This small molecule binds to this protein.
Small molecule (SMILES): Nc1ncnc2c1ncn2[C@H]1C[C@H](O)[C@@H](CO[P](=O)(O)O[P](=O)(O)OP(=O)(O)O)O1

Binding-site contacts:
Ligand atom O1B contacts residue ASP623 of chain 1.A at 2.9 Å (salt-bridge).
Ligand atom O4' contacts residue THR622 of chain 1.A at 3.5 Å.
Ligand atom O3G contacts residue ARG482 of chain 1.A at 2.7 Å (salt-bridge).
Ligand atom O3' contacts residue TYR416 of chain 1.A at 2.9 Å (h-bond).
Ligand atom C2 contacts residue ASN564 of chain 1.A at 3.5 Å.
Ligand atom O1G contacts residue LEU412 of chain 1.A at 3.5 Å (h-bond).
Ligand atom O2B contacts residue LYS560 of chain 1.A at 3.7 Å.
Ligand atom O1B contacts residue CA1 of chain 1.E at 2.3 Å.
Ligand atom PG contacts residue SER414 of chain 1.A at 3.6 Å.
Ligand atom O1A contacts residue CA1 of chain 1.E at 3.8 Å.
Ligand atom C3' contacts residue ASN564 of chain 1.A at 3.7 Å.
Ligand atom O3A contacts residue LYS560 of chain 1.A at 3.1 Å (salt-bridge).
Ligand atom PG contacts residue ARG482 of chain 1.A at 3.7 Å.
Ligand atom O1B contacts residue LEU415 of chain 1.A at 3.1 Å (h-bond).
Ligand atom O3B contacts residue SER414 of chain 1.A at 3.4 Å (h-bond).
Ligand atom O1G contacts residue CA1 of chain 1.E at 2.2 Å.
Ligand atom O2A contacts residue LYS560 of chain 1.A at 2.7 Å (salt-bridge).
Ligand atom O3A contacts residue ASP623 of chain 1.A at 3.7 Å.
Ligand atom O1A contacts residue CA1 of chain 1.F at 2.3 Å.
Ligand atom PA contacts residue ASP623 of chain 1.A at 3.7 Å.
Ligand atom PA contacts residue CA1 of chain 1.F at 3.8 Å.
Ligand atom O3' contacts residue LEU415 of chain 1.A at 3.4 Å (h-bond).
Ligand atom O1G contacts residue ASP411 of chain 1.A at 3.0 Å (salt-bridge).
Ligand atom C4' contacts residue THR622 of chain 1.A at 3.7 Å.
Ligand atom PG contacts residue CA1 of chain 1.E at 3.5 Å.
Ligand atom O3B contacts residue LYS560 of chain 1.A at 3.5 Å.
Ligand atom PA contacts residue LYS560 of chain 1.A at 3.5 Å.
Ligand atom O2B contacts residue ASN564 of chain 1.A at 3.5 Å (h-bond).
Ligand atom O3A contacts residue CA1 of chain 1.E at 3.4 Å.
Ligand atom O1A contacts residue ASP623 of chain 1.A at 2.9 Å (salt-bridge).
Ligand atom C5' contacts residue ASP623 of chain 1.A at 3.4 Å.
Ligand atom O2G contacts residue ARG482 of chain 1.A at 2.9 Å (salt-bridge).
Ligand atom PB contacts residue CA1 of chain 1.E at 3.3 Å.
Ligand atom O3G contacts residue LYS560 of chain 1.A at 3.3 Å (salt-bridge).
Ligand atom C2' contacts residue TYR416 of chain 1.A at 3.4 Å (hydrophobic).
Ligand atom O3' contacts residue ASN564 of chain 1.A at 3.6 Å.
Ligand atom O1B contacts residue LEU412 of chain 1.A at 3.1 Å (h-bond).
Ligand atom O2G contacts residue SER414 of chain 1.A at 2.8 Å (h-bond).
Ligand atom O1B contacts residue SER414 of chain 1.A at 3.3 Å (h-bond).
Ligand atom PB contacts residue SER414 of chain 1.A at 3.7 Å.

Sequence of chain 1.A:
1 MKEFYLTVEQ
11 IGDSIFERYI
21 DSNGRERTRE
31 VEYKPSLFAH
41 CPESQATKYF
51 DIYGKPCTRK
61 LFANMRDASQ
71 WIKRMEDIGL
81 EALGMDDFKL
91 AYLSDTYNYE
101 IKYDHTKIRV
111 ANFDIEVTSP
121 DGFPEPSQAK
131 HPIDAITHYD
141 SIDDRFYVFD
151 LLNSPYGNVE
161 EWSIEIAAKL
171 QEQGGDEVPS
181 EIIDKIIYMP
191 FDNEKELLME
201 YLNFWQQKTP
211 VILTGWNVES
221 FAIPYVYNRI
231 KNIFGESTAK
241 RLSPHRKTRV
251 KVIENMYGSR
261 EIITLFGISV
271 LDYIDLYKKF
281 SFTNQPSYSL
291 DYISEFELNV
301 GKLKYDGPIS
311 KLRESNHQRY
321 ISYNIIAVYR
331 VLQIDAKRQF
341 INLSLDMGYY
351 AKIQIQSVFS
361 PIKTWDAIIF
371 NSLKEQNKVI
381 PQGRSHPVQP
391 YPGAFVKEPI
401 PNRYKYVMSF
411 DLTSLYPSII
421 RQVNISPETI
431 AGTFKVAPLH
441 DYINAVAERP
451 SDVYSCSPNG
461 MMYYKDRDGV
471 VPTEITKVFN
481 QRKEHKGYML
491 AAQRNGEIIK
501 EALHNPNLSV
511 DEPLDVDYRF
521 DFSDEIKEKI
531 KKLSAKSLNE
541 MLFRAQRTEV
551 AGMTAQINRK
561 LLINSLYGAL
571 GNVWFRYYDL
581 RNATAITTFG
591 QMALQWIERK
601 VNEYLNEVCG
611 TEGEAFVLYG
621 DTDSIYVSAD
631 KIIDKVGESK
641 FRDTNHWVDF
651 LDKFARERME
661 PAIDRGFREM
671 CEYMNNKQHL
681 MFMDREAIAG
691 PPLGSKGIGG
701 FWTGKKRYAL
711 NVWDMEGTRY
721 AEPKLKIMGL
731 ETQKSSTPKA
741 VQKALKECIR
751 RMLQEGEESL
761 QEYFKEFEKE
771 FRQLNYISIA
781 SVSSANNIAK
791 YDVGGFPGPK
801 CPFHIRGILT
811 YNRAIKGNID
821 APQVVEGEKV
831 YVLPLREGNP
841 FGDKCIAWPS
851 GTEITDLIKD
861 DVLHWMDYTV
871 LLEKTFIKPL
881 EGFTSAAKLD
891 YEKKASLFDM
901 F